Sequence of chain 1.C:
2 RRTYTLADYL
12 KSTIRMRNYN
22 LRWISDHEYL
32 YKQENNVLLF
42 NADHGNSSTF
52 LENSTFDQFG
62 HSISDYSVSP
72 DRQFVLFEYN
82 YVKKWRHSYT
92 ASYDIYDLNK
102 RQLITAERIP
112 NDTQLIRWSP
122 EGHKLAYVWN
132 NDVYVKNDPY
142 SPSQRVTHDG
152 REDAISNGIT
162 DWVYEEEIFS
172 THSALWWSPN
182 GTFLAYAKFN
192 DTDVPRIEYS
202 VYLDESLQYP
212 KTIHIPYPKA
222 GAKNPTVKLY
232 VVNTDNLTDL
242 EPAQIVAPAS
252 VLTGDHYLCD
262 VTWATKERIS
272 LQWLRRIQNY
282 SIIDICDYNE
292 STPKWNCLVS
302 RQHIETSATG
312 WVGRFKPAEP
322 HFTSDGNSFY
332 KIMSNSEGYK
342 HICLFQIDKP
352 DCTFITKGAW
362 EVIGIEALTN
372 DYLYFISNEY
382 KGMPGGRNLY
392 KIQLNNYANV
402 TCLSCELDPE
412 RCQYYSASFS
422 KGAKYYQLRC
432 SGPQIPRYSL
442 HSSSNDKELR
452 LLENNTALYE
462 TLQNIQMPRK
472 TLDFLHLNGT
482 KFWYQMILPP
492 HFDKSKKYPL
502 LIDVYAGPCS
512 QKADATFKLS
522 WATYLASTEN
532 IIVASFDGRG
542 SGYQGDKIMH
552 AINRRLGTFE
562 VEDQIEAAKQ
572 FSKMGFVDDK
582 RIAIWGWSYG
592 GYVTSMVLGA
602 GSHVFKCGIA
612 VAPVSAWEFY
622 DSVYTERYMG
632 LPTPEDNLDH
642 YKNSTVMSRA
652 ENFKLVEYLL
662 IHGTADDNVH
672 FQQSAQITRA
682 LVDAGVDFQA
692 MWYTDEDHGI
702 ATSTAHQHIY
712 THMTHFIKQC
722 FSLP

Binding-site contacts:
Ligand atom O6 contacts residue ASN37 of chain 1.C at 4.5 Å.
Ligand atom O7 contacts residue GLU35 of chain 1.C at 3.3 Å (salt-bridge).
Ligand atom C5 contacts residue ASN54 of chain 1.C at 3.7 Å.
Ligand atom C4 contacts residue ASN54 of chain 1.C at 4.2 Å.
Ligand atom C4 contacts residue ASN37 of chain 1.C at 4.4 Å.
Ligand atom C3 contacts residue ASN54 of chain 1.C at 3.8 Å.
Ligand atom C8 contacts residue ASN36 of chain 1.C at 3.6 Å.
Ligand atom O5 contacts residue ASN54 of chain 1.C at 2.4 Å (h-bond).
Ligand atom C2 contacts residue ASN54 of chain 1.C at 2.4 Å.
Ligand atom C8 contacts residue ASN54 of chain 1.C at 4.4 Å.
Ligand atom C1 contacts residue GLU35 of chain 1.C at 3.5 Å.
Ligand atom C6 contacts residue GLU35 of chain 1.C at 4.3 Å.
Ligand atom O5 contacts residue ASN37 of chain 1.C at 2.5 Å (h-bond).
Ligand atom N2 contacts residue ASN54 of chain 1.C at 2.8 Å (h-bond).
Ligand atom N2 contacts residue ASN36 of chain 1.C at 4.4 Å.
Ligand atom C4 contacts residue GLU35 of chain 1.C at 3.8 Å.
Ligand atom C2 contacts residue ASN37 of chain 1.C at 4.5 Å.
Ligand atom C2 contacts residue GLU35 of chain 1.C at 3.5 Å.
Ligand atom C7 contacts residue ASN54 of chain 1.C at 3.3 Å.
Ligand atom C7 contacts residue GLU35 of chain 1.C at 4.1 Å.
Ligand atom C5 contacts residue ASN37 of chain 1.C at 3.4 Å.
Ligand atom O4 contacts residue GLU35 of chain 1.C at 3.9 Å.
Ligand atom C1 contacts residue ASN54 of chain 1.C at 1.4 Å.
Ligand atom O5 contacts residue GLU35 of chain 1.C at 3.5 Å (salt-bridge).
Ligand atom N2 contacts residue GLU35 of chain 1.C at 4.2 Å.
Ligand atom C7 contacts residue ASN36 of chain 1.C at 3.2 Å.
Ligand atom O7 contacts residue ASN54 of chain 1.C at 3.5 Å (h-bond).
Ligand atom O7 contacts residue ASN36 of chain 1.C at 2.3 Å (h-bond).
Ligand atom C1 contacts residue ASN37 of chain 1.C at 3.5 Å.
Ligand atom C6 contacts residue ASN37 of chain 1.C at 3.2 Å.

This small molecule binds to this protein.
Small molecule (SMILES): CC(=O)N[C@@H]1[C@@H](O)[C@H](O)[C@@H](CO)O[C@H]1O